Sequence of chain 1.B:
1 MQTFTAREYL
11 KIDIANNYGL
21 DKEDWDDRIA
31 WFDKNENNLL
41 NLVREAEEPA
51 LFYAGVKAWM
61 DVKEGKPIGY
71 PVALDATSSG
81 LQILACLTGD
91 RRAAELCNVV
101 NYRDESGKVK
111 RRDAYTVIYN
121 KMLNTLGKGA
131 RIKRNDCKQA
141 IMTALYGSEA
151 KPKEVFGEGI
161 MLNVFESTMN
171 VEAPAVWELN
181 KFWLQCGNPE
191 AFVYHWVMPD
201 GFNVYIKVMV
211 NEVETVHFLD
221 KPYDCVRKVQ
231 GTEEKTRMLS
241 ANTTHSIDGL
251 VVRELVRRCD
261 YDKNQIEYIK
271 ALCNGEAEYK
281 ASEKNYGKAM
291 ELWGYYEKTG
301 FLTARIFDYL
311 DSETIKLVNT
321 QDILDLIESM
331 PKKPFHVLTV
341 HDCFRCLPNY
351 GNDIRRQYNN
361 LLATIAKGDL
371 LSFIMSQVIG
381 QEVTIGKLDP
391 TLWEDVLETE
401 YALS

Binding-site contacts:
Ligand atom O3' contacts residue LYS257 of chain 1.A at 3.4 Å (salt-bridge).
Ligand atom O4 contacts residue THR66 of chain 1.A at 4.2 Å.
Ligand atom C4' contacts residue HIS341 of chain 1.B at 4.2 Å.
Ligand atom O2' contacts residue ARG240 of chain 1.A at 3.1 Å (salt-bridge).
Ligand atom O2' contacts residue ASP342 of chain 1.B at 3.2 Å (salt-bridge).
Ligand atom C4' contacts residue GLY252 of chain 1.A at 3.3 Å.
Ligand atom C4' contacts residue LYS257 of chain 1.A at 4.1 Å.
Ligand atom O3' contacts residue VAL340 of chain 1.B at 4.2 Å.
Ligand atom C3' contacts residue LYS257 of chain 1.A at 4.2 Å.
Ligand atom OP1 contacts residue LYS257 of chain 1.A at 4.3 Å.
Ligand atom C1' contacts residue ARG240 of chain 1.A at 4.2 Å.
Ligand atom C4 contacts residue THR66 of chain 1.A at 4.1 Å.
Ligand atom C2' contacts residue THR253 of chain 1.A at 4.4 Å.
Ligand atom C2' contacts residue ARG240 of chain 1.A at 4.0 Å.
Ligand atom O2' contacts residue LYS257 of chain 1.A at 3.9 Å.
Ligand atom O2' contacts residue VAL340 of chain 1.B at 3.9 Å.
Ligand atom C2' contacts residue ASP342 of chain 1.B at 3.9 Å.
Ligand atom C4' contacts residue ASP342 of chain 1.B at 4.2 Å.
Ligand atom O3' contacts residue ASP342 of chain 1.B at 2.6 Å (salt-bridge).
Ligand atom O4' contacts residue GLY252 of chain 1.A at 3.8 Å.
Ligand atom C5' contacts residue VAL340 of chain 1.B at 4.0 Å (hydrophobic).
Ligand atom O2' contacts residue HIS341 of chain 1.B at 3.5 Å.
Ligand atom P contacts residue THR66 of chain 1.A at 4.2 Å.
Ligand atom C6 contacts residue ASP63 of chain 1.A at 4.3 Å.
Ligand atom O2' contacts residue GLY252 of chain 1.A at 3.8 Å.
Ligand atom O2' contacts residue THR253 of chain 1.A at 3.1 Å.
Ligand atom C5' contacts residue GLY252 of chain 1.A at 3.8 Å.
Ligand atom C3' contacts residue GLY252 of chain 1.A at 4.3 Å.
Ligand atom O4' contacts residue ASP63 of chain 1.A at 3.6 Å.
Ligand atom C6 contacts residue THR66 of chain 1.A at 3.4 Å.
Ligand atom C4' contacts residue VAL340 of chain 1.B at 3.8 Å (hydrophobic).
Ligand atom C5 contacts residue THR66 of chain 1.A at 3.3 Å.
Ligand atom C1' contacts residue HIS341 of chain 1.B at 4.1 Å.
Ligand atom N3 contacts residue ARG240 of chain 1.A at 3.8 Å.
Ligand atom O4' contacts residue HIS341 of chain 1.B at 3.8 Å.
Ligand atom O2' contacts residue GLY252 of chain 1.A at 4.0 Å.
Ligand atom OP2 contacts residue THR66 of chain 1.A at 3.1 Å (h-bond).
Ligand atom N2 contacts residue HIS245 of chain 1.B at 4.2 Å.
Ligand atom C3' contacts residue ASP342 of chain 1.B at 3.6 Å.
Ligand atom OP2 contacts residue ASP63 of chain 1.A at 4.4 Å.

Sequence of chain 1.A:
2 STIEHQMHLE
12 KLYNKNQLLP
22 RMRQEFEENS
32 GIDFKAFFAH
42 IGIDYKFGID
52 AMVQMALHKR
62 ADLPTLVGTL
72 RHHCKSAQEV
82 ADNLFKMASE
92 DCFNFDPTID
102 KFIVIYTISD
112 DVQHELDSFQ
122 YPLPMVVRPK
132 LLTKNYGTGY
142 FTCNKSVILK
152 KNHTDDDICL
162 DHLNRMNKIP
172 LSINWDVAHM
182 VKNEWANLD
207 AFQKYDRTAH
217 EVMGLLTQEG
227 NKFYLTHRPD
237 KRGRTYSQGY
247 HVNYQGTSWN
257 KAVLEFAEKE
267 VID

A small-molecule ligand and the protein it binds are described below.
Small molecule (SMILES): Nc1nc(=O)c2ncn([C@@H]3O[C@H](CO[P](=O)(O)O[C@H]4[C@@H](O)[C@H](n5cnc6c(=O)nc(N)[nH]c65)O[C@@H]4CO[P](=O)(O)O[C@H]4[C@@H](O)[C@H](n5ccc(=O)[nH]c5=O)O[C@@H]4CO[P](=O)(O)O[C@H]4[C@@H](O)[C@H](n5cnc6c(=O)nc(N)[nH]c65)O[C@@H]4CO[P](=O)(O)O[C@H]4[C@@H](O)[C@H](n5cnc6c(=O)nc(N)[nH]c65)O[C@@H]4CO[P](=O)(O)O[C@H]4[C@@H](O)[C@H](n5ccc(=O)[nH]c5=O)O[C@@H]4COP(=O)=O)[C@@H](O)[C@H]3O)c2[nH]1